Sequence of chain 1.A:
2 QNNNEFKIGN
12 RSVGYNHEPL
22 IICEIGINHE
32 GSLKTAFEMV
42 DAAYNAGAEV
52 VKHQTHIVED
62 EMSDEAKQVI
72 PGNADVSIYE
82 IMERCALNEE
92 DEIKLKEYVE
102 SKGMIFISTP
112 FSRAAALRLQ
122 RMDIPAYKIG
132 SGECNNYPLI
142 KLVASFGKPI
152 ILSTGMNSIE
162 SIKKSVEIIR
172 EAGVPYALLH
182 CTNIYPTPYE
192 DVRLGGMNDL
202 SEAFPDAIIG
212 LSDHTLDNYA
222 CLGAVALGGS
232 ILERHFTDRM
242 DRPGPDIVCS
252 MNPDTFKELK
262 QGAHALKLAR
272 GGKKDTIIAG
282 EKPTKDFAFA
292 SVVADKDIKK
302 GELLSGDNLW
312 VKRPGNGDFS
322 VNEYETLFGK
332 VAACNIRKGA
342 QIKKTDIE

Binding-site contacts:
Ligand atom C6 contacts residue ILE79 of chain 1.A at 3.8 Å (hydrophobic).
Ligand atom C3 contacts residue TYR186 of chain 1.A at 3.9 Å (hydrophobic).
Ligand atom C8 contacts residue THR285 of chain 2.A at 3.9 Å.
Ligand atom N1 contacts residue TYR186 of chain 1.A at 3.0 Å (h-bond).
Ligand atom O6 contacts residue PRO246 of chain 1.A at 3.8 Å.
Ligand atom O1 contacts residue HIS215 of chain 1.A at 3.6 Å.
Ligand atom O5 contacts residue ASN74 of chain 1.A at 3.1 Å (h-bond).
Ligand atom C8 contacts residue ALA289 of chain 2.A at 3.8 Å (hydrophobic).
Ligand atom C2 contacts residue GLN55 of chain 1.A at 3.9 Å.
Ligand atom C3 contacts residue GLN55 of chain 1.A at 4.0 Å.
Ligand atom C5 contacts residue ASP247 of chain 1.A at 3.6 Å.
Ligand atom O6 contacts residue ASN74 of chain 1.A at 3.3 Å (h-bond).
Ligand atom C7 contacts residue PEP1 of chain 1.D at 3.5 Å.
Ligand atom O4 contacts residue GLN55 of chain 1.A at 3.7 Å.
Ligand atom C7 contacts residue ARG314 of chain 2.A at 4.0 Å.
Ligand atom C2 contacts residue PEP1 of chain 1.D at 3.5 Å.
Ligand atom O7 contacts residue ARG314 of chain 2.A at 3.2 Å (salt-bridge).
Ligand atom O5 contacts residue ASP247 of chain 1.A at 2.8 Å (salt-bridge).
Ligand atom N1 contacts residue PEP1 of chain 1.D at 3.3 Å.
Ligand atom O7 contacts residue PEP1 of chain 1.D at 3.7 Å.
Ligand atom O5 contacts residue TYR186 of chain 1.A at 3.9 Å.
Ligand atom O3 contacts residue ASP247 of chain 1.A at 2.7 Å (salt-bridge).
Ligand atom C1 contacts residue MN1 of chain 1.C at 3.6 Å.
Ligand atom C1 contacts residue GLN55 of chain 1.A at 3.5 Å.
Ligand atom O1 contacts residue MN1 of chain 1.C at 2.5 Å.
Ligand atom O1 contacts residue PEP1 of chain 1.D at 2.8 Å (h-bond).
Ligand atom O1 contacts residue TYR186 of chain 1.A at 2.9 Å (h-bond).
Ligand atom C8 contacts residue TYR186 of chain 1.A at 3.9 Å (hydrophobic).
Ligand atom O3 contacts residue GLN55 of chain 1.A at 2.9 Å (h-bond).
Ligand atom C1 contacts residue PEP1 of chain 1.D at 2.8 Å.
Ligand atom C2 contacts residue TYR186 of chain 1.A at 3.7 Å (hydrophobic).
Ligand atom C1 contacts residue HIS236 of chain 1.A at 4.0 Å.
Ligand atom O4 contacts residue MET83 of chain 1.A at 3.1 Å.
Ligand atom C3 contacts residue ASP247 of chain 1.A at 3.6 Å.
Ligand atom O7 contacts residue PHE112 of chain 1.A at 3.3 Å.
Ligand atom C1 contacts residue TYR186 of chain 1.A at 3.8 Å (hydrophobic).
Ligand atom C7 contacts residue TYR186 of chain 1.A at 3.9 Å (hydrophobic).
Ligand atom O3 contacts residue HIS236 of chain 1.A at 3.6 Å.
Ligand atom C6 contacts residue MET83 of chain 1.A at 4.0 Å (hydrophobic).
Ligand atom O1 contacts residue HIS236 of chain 1.A at 3.4 Å (h-bond).

The protein below binds the small molecule below.
Small molecule (SMILES): CC(O)N[C@H](CO)[C@@H](O)[C@H](O)[C@H](O)CO

Sequence of chain 2.A:
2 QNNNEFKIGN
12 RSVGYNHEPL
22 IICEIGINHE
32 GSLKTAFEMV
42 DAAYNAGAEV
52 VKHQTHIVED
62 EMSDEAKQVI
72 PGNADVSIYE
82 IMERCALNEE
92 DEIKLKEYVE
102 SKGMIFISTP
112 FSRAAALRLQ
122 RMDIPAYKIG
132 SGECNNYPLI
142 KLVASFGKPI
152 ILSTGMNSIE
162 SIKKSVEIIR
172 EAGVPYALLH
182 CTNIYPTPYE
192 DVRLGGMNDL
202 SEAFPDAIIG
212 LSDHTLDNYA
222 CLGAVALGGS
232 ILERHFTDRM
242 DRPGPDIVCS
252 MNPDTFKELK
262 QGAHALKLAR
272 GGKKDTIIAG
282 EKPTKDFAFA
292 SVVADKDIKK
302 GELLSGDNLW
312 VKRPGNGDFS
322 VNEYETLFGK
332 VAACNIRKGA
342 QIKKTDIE